Sequence of chain 1.B:
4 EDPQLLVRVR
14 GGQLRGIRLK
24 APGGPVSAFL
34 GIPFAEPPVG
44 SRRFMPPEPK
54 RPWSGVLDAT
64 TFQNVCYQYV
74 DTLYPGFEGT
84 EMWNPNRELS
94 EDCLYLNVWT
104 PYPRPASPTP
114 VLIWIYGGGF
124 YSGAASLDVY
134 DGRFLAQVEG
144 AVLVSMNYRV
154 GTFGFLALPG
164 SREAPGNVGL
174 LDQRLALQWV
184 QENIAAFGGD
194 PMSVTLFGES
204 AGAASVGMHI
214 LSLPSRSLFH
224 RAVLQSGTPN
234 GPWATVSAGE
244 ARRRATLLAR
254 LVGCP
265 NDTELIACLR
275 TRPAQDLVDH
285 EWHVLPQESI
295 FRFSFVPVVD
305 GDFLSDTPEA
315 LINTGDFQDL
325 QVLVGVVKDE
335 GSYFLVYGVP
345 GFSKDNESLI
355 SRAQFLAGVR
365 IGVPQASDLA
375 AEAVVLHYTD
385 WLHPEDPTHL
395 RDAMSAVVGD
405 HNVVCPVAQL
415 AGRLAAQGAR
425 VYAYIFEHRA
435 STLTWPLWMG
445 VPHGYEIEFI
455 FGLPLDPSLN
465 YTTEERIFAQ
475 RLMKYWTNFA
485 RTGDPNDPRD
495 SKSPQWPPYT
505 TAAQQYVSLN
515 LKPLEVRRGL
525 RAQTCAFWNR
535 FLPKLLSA

This small molecule binds to this protein.
Small molecule (SMILES): CCN(CC)CCNS(=O)(=O)c1cccc(OC)c1

Binding-site contacts:
Ligand atom C11 contacts residue ASP320 of chain 1.B at 4.5 Å.
Ligand atom C5 contacts residue ILE213 of chain 1.B at 3.4 Å (hydrophobic).
Ligand atom C16 contacts residue ASP323 of chain 1.B at 3.2 Å.
Ligand atom C6 contacts residue LEU324 of chain 1.B at 4.2 Å (hydrophobic).
Ligand atom O2 contacts residue GLN322 of chain 1.B at 3.6 Å (h-bond).
Ligand atom O06 contacts residue PHE222 of chain 1.B at 3.5 Å.
Ligand atom C6 contacts residue ARG219 of chain 1.B at 3.8 Å.
Ligand atom C16 contacts residue ASP320 of chain 1.B at 4.4 Å.
Ligand atom O06 contacts residue ARG219 of chain 1.B at 3.9 Å.
Ligand atom C9 contacts residue ASP320 of chain 1.B at 3.7 Å.
Ligand atom O1 contacts residue ASP323 of chain 1.B at 3.4 Å.
Ligand atom C5 contacts residue ARG219 of chain 1.B at 3.3 Å.
Ligand atom O2 contacts residue ASP320 of chain 1.B at 4.2 Å.
Ligand atom N1 contacts residue ASP323 of chain 1.B at 4.3 Å.
Ligand atom O2 contacts residue LEU324 of chain 1.B at 2.9 Å (h-bond).
Ligand atom N1 contacts residue ASP320 of chain 1.B at 3.9 Å.
Ligand atom C9 contacts residue LEU324 of chain 1.B at 4.5 Å (hydrophobic).
Ligand atom C10 contacts residue PHE321 of chain 1.B at 3.7 Å (hydrophobic).
Ligand atom C7 contacts residue LEU324 of chain 1.B at 4.1 Å (hydrophobic).
Ligand atom C2 contacts residue PHE222 of chain 1.B at 3.2 Å (hydrophobic).
Ligand atom O2 contacts residue PHE321 of chain 1.B at 3.2 Å.
Ligand atom O2 contacts residue ASP323 of chain 1.B at 2.7 Å (salt-bridge).
Ligand atom C9 contacts residue PHE321 of chain 1.B at 4.0 Å (hydrophobic).
Ligand atom C10 contacts residue ILE213 of chain 1.B at 3.8 Å (hydrophobic).
Ligand atom C17 contacts residue ASP320 of chain 1.B at 3.7 Å.
Ligand atom C10 contacts residue LEU324 of chain 1.B at 4.3 Å (hydrophobic).
Ligand atom C17 contacts residue ASP323 of chain 1.B at 4.5 Å.
Ligand atom C8 contacts residue LEU324 of chain 1.B at 4.1 Å (hydrophobic).
Ligand atom C5 contacts residue LEU324 of chain 1.B at 4.2 Å (hydrophobic).
Ligand atom S1 contacts residue ASP323 of chain 1.B at 3.8 Å.
Ligand atom C2 contacts residue ARG219 of chain 1.B at 3.2 Å.
Ligand atom S1 contacts residue LEU324 of chain 1.B at 3.8 Å.
Ligand atom O1 contacts residue LEU324 of chain 1.B at 4.0 Å.
Ligand atom C9 contacts residue ARG219 of chain 1.B at 4.3 Å.
Ligand atom O06 contacts residue LEU324 of chain 1.B at 4.2 Å.
Ligand atom C10 contacts residue ARG219 of chain 1.B at 3.3 Å.